Binding-site contacts:
Ligand atom N contacts residue TYR194 of chain 1.B at 3.6 Å.
Ligand atom C contacts residue PHE54 of chain 1.B at 3.6 Å (hydrophobic).
Ligand atom CE1 contacts residue SER294 of chain 2.A at 2.7 Å.
Ligand atom O contacts residue SER294 of chain 2.A at 3.6 Å (h-bond).
Ligand atom N contacts residue ARG195 of chain 1.B at 3.5 Å.
Ligand atom CZ contacts residue GLY52 of chain 1.B at 3.4 Å.
Ligand atom C contacts residue SER294 of chain 2.A at 3.2 Å.
Ligand atom C contacts residue ASP295 of chain 2.A at 3.5 Å.
Ligand atom CE2 contacts residue VAL53 of chain 1.B at 3.5 Å (hydrophobic).
Ligand atom C contacts residue SER294 of chain 2.A at 2.6 Å.
Ligand atom CD2 contacts residue PHE54 of chain 1.B at 3.7 Å (hydrophobic).
Ligand atom O contacts residue VAL53 of chain 1.B at 3.3 Å (h-bond).
Ligand atom CG contacts residue SER294 of chain 2.A at 3.4 Å.
Ligand atom NH1 contacts residue ARG55 of chain 1.B at 3.7 Å.
Ligand atom C contacts residue VAL53 of chain 1.B at 3.5 Å (hydrophobic).
Ligand atom CA contacts residue PHE54 of chain 1.B at 3.8 Å (hydrophobic).
Ligand atom CZ contacts residue PHE50 of chain 1.B at 3.5 Å (hydrophobic).
Ligand atom N contacts residue SER294 of chain 2.A at 3.0 Å (h-bond).
Ligand atom CD contacts residue ARG55 of chain 1.B at 3.7 Å.
Ligand atom CA contacts residue ARG195 of chain 1.B at 3.4 Å.
Ligand atom NH2 contacts residue VAL58 of chain 1.B at 3.7 Å.
Ligand atom CB contacts residue ARG195 of chain 1.B at 2.9 Å.
Ligand atom CB contacts residue SER294 of chain 2.A at 3.6 Å.
Ligand atom OH contacts residue ILE226 of chain 2.A at 3.6 Å.
Ligand atom N contacts residue PHE54 of chain 1.B at 3.8 Å.
Ligand atom CG contacts residue VAL53 of chain 1.B at 3.7 Å (hydrophobic).
Ligand atom O contacts residue SER294 of chain 2.A at 3.0 Å (h-bond).
Ligand atom NE contacts residue GLY52 of chain 1.B at 3.0 Å (h-bond).
Ligand atom N contacts residue VAL53 of chain 1.B at 2.8 Å (h-bond).
Ligand atom CA contacts residue VAL53 of chain 1.B at 3.2 Å (hydrophobic).
Ligand atom NH2 contacts residue GLY51 of chain 1.B at 3.2 Å.
Ligand atom CA contacts residue SER294 of chain 2.A at 2.3 Å.
Ligand atom O contacts residue ARG195 of chain 1.B at 2.9 Å (salt-bridge).
Ligand atom C contacts residue ARG195 of chain 1.B at 3.2 Å.
Ligand atom CG contacts residue ARG55 of chain 1.B at 3.7 Å.
Ligand atom NH2 contacts residue GLY52 of chain 1.B at 3.0 Å (h-bond).
Ligand atom NH2 contacts residue PHE50 of chain 1.B at 3.1 Å (h-bond).
Ligand atom CB contacts residue PHE54 of chain 1.B at 3.6 Å (hydrophobic).
Ligand atom CD1 contacts residue SER294 of chain 2.A at 2.3 Å.
Ligand atom NE contacts residue PHE50 of chain 1.B at 3.5 Å.

Sequence of chain 2.A:
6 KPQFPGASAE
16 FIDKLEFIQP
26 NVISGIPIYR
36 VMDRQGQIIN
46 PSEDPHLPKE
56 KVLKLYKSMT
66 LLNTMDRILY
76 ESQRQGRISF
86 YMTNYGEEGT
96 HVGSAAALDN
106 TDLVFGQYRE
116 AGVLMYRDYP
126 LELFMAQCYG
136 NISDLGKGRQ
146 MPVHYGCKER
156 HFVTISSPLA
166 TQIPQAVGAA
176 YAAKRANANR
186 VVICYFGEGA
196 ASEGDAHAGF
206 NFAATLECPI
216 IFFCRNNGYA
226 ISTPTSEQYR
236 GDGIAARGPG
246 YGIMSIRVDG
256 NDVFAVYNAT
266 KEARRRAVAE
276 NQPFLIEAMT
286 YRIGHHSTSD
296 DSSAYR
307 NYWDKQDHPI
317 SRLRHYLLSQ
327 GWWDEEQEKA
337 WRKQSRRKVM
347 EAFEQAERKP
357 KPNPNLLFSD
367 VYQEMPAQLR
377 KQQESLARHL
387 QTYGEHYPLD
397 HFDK

A small-molecule ligand and the protein it binds are described below.
Small molecule (SMILES): C[C@H](N)C(=O)N[C@@H](Cc1ccc(O)cc1)C(=O)N[C@H](C=O)CCCN=C(N)N

Sequence of chain 1.B:
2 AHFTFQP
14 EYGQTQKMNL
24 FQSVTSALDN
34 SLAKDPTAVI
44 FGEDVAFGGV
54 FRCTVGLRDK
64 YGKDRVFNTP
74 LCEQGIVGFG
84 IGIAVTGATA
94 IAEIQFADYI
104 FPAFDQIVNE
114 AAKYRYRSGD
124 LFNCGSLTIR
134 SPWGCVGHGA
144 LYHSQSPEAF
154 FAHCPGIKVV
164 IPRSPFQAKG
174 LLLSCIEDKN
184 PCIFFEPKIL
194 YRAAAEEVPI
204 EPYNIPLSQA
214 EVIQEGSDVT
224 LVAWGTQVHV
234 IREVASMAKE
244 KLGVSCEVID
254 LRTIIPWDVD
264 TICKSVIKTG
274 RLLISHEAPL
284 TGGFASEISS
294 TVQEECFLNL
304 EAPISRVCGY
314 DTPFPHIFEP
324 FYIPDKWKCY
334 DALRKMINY